The protein below binds the small molecule below.
Small molecule (SMILES): C[C@](O)(c1ccc(O)cc1)[C@H](NC(=O)c1ccc(C#CC#Cc2ccc(N)cc2)cc1)C(=O)NO

Binding-site contacts:
Ligand atom O01 contacts residue HIS264 of chain 1.A at 2.8 Å (h-bond).
Ligand atom C35 contacts residue NO31 of chain 1.Q at 3.6 Å.
Ligand atom C05 contacts residue MET62 of chain 1.A at 3.5 Å (hydrophobic).
Ligand atom C28 contacts residue THR190 of chain 1.A at 3.5 Å.
Ligand atom C15 contacts residue ILE197 of chain 1.A at 3.6 Å (hydrophobic).
Ligand atom C14 contacts residue ILE197 of chain 1.A at 3.5 Å (hydrophobic).
Ligand atom C23 contacts residue GLY209 of chain 1.A at 3.3 Å.
Ligand atom C28 contacts residue PHE191 of chain 1.A at 3.5 Å (hydrophobic).
Ligand atom O27 contacts residue NO31 of chain 1.Q at 3.5 Å (h-bond).
Ligand atom O04 contacts residue ZN1 of chain 1.B at 2.2 Å.
Ligand atom O01 contacts residue HIS78 of chain 1.A at 3.3 Å (h-bond).
Ligand atom N02 contacts residue GLU77 of chain 1.A at 3.0 Å (salt-bridge).
Ligand atom O01 contacts residue MET62 of chain 1.A at 3.6 Å.
Ligand atom N02 contacts residue ZN1 of chain 1.B at 2.9 Å.
Ligand atom C03 contacts residue THR190 of chain 1.A at 3.3 Å.
Ligand atom O04 contacts residue ASP241 of chain 1.A at 3.2 Å (salt-bridge).
Ligand atom C25 contacts residue LEU18 of chain 1.A at 3.6 Å (hydrophobic).
Ligand atom C03 contacts residue ASP241 of chain 1.A at 3.4 Å.
Ligand atom O01 contacts residue GLU77 of chain 1.A at 2.3 Å (salt-bridge).
Ligand atom C16 contacts residue SER210 of chain 1.A at 3.6 Å.
Ligand atom C03 contacts residue ZN1 of chain 1.B at 2.8 Å.
Ligand atom N06 contacts residue THR190 of chain 1.A at 3.0 Å (h-bond).
Ligand atom N02 contacts residue ASP241 of chain 1.A at 3.5 Å (salt-bridge).
Ligand atom O01 contacts residue ZN1 of chain 1.B at 2.3 Å.
Ligand atom C10 contacts residue PHE191 of chain 1.A at 3.3 Å (hydrophobic).
Ligand atom O27 contacts residue ASP241 of chain 1.A at 3.3 Å (salt-bridge).
Ligand atom O04 contacts residue HIS237 of chain 1.A at 2.9 Å (h-bond).
Ligand atom C10 contacts residue THR190 of chain 1.A at 3.3 Å.
Ligand atom C16 contacts residue GLY209 of chain 1.A at 3.6 Å.
Ligand atom N02 contacts residue HIS264 of chain 1.A at 3.2 Å (h-bond).
Ligand atom C03 contacts residue MET62 of chain 1.A at 3.6 Å (hydrophobic).
Ligand atom C30 contacts residue PHE191 of chain 1.A at 3.2 Å (hydrophobic).
Ligand atom O04 contacts residue THR190 of chain 1.A at 2.5 Å (h-bond).
Ligand atom N02 contacts residue MET62 of chain 1.A at 2.8 Å (h-bond).
Ligand atom N06 contacts residue PHE191 of chain 1.A at 3.5 Å (h-bond).
Ligand atom C07 contacts residue THR190 of chain 1.A at 3.6 Å.
Ligand atom C18 contacts residue VAL216 of chain 1.A at 3.6 Å (hydrophobic).
Ligand atom O01 contacts residue ASP241 of chain 1.A at 3.0 Å (salt-bridge).
Ligand atom C34 contacts residue NO31 of chain 1.Q at 3.5 Å.
Ligand atom O08 contacts residue MET62 of chain 1.A at 3.6 Å (h-bond).

Sequence of chain 1.A:
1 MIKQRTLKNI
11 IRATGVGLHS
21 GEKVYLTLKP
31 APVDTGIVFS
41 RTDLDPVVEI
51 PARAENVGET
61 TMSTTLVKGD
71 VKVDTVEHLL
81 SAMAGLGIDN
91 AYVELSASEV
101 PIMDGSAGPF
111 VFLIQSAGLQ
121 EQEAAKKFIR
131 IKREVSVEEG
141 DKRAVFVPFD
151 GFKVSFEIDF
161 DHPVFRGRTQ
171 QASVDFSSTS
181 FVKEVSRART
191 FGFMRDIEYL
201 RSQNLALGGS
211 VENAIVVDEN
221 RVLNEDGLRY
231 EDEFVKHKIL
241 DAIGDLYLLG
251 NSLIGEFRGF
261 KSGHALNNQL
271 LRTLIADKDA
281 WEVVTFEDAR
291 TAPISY